A protein and the small-molecule ligand that binds it are described below.
Small molecule (SMILES): OCCCc1nc2ccc(C(F)(F)F)cc2[nH]1

Binding-site contacts:
Ligand atom C07 contacts residue ALA147 of chain 1.A at 4.5 Å (hydrophobic).
Ligand atom C04 contacts residue LYS146 of chain 1.A at 4.4 Å.
Ligand atom C08 contacts residue TRP143 of chain 1.A at 3.9 Å (hydrophobic).
Ligand atom C contacts residue ALA147 of chain 1.A at 3.9 Å (hydrophobic).
Ligand atom C04 contacts residue TRP143 of chain 1.A at 4.1 Å (hydrophobic).
Ligand atom N01 contacts residue ASP169 of chain 1.A at 4.1 Å.
Ligand atom O contacts residue ARG168 of chain 1.A at 3.5 Å.
Ligand atom C10 contacts residue TRP143 of chain 1.A at 4.0 Å (hydrophobic).
Ligand atom O contacts residue ASN170 of chain 1.A at 3.5 Å (h-bond).
Ligand atom N01 contacts residue TRP143 of chain 1.A at 3.1 Å.
Ligand atom F01 contacts residue TRP143 of chain 1.A at 4.1 Å.
Ligand atom C05 contacts residue ASP169 of chain 1.A at 4.5 Å.
Ligand atom C05 contacts residue TRP143 of chain 1.A at 3.9 Å (hydrophobic).
Ligand atom C03 contacts residue TRP143 of chain 1.A at 4.0 Å (hydrophobic).
Ligand atom C03 contacts residue ARG168 of chain 1.A at 3.9 Å.
Ligand atom F01 contacts residue TYR123 of chain 1.A at 4.5 Å.
Ligand atom N contacts residue LYS146 of chain 1.A at 4.0 Å.
Ligand atom C03 contacts residue ASP169 of chain 1.A at 3.2 Å.
Ligand atom N contacts residue ALA147 of chain 1.A at 4.2 Å.
Ligand atom O contacts residue ASP169 of chain 1.A at 2.8 Å (salt-bridge).
Ligand atom C02 contacts residue ARG168 of chain 1.A at 3.6 Å.
Ligand atom C02 contacts residue ASN167 of chain 1.A at 4.5 Å.
Ligand atom C02 contacts residue ASP169 of chain 1.A at 3.4 Å.
Ligand atom C09 contacts residue ALA147 of chain 1.A at 3.7 Å (hydrophobic).
Ligand atom C06 contacts residue ALA147 of chain 1.A at 4.1 Å (hydrophobic).

Sequence of chain 1.A:
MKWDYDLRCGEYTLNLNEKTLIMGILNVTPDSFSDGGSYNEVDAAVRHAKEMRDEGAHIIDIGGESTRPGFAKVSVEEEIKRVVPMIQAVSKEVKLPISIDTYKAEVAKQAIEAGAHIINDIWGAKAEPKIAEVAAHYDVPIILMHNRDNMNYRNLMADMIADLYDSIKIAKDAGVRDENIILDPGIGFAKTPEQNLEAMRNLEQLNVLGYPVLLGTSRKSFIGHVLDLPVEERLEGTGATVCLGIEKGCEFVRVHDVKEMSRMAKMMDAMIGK